Sequence of chain 1.A:
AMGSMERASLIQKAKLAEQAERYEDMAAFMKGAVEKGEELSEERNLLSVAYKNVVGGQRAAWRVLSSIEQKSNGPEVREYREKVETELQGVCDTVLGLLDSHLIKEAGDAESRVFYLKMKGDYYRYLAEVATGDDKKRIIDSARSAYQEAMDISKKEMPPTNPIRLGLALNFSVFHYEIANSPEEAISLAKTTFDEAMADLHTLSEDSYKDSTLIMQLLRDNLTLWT

Sequence of chain 1.B:
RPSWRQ

This small molecule binds to this protein.
Small molecule (SMILES): O=Cc1ccc(-n2ccnc2)cc1Br

Binding-site contacts:
Ligand atom C11 contacts residue TRP13 of chain 1.B at 4.0 Å (hydrophobic).
Ligand atom N07 contacts residue ILE173 of chain 1.A at 4.2 Å.
Ligand atom C05 contacts residue LYS127 of chain 1.A at 4.1 Å.
Ligand atom C05 contacts residue ILE224 of chain 1.A at 3.9 Å (hydrophobic).
Ligand atom C13 contacts residue PHE124 of chain 1.A at 4.3 Å (hydrophobic).
Ligand atom C05 contacts residue ILE173 of chain 1.A at 3.7 Å (hydrophobic).
Ligand atom C06 contacts residue ILE173 of chain 1.A at 3.6 Å (hydrophobic).
Ligand atom C13 contacts residue LYS127 of chain 1.A at 3.7 Å.
Ligand atom C03 contacts residue LYS127 of chain 1.A at 2.4 Å.
Ligand atom C08 contacts residue PRO172 of chain 1.A at 4.3 Å (hydrophobic).
Ligand atom N07 contacts residue TRP13 of chain 1.B at 3.9 Å.
Ligand atom BR1 contacts residue TRP13 of chain 1.B at 3.7 Å.
Ligand atom C04 contacts residue GLY176 of chain 1.A at 3.9 Å.
Ligand atom C02 contacts residue LYS127 of chain 1.A at 1.4 Å.
Ligand atom C06 contacts residue PRO172 of chain 1.A at 4.4 Å (hydrophobic).
Ligand atom C05 contacts residue PRO172 of chain 1.A at 3.2 Å (hydrophobic).
Ligand atom C08 contacts residue ILE173 of chain 1.A at 4.2 Å (hydrophobic).
Ligand atom C12 contacts residue TRP13 of chain 1.B at 3.4 Å (hydrophobic).
Ligand atom C04 contacts residue PRO172 of chain 1.A at 3.5 Å (hydrophobic).
Ligand atom C11 contacts residue PRO172 of chain 1.A at 3.8 Å (hydrophobic).
Ligand atom C12 contacts residue ASN47 of chain 1.A at 4.1 Å.
Ligand atom C05 contacts residue TRP13 of chain 1.B at 3.4 Å (hydrophobic).
Ligand atom C11 contacts residue ILE224 of chain 1.A at 4.0 Å (hydrophobic).
Ligand atom C04 contacts residue LYS127 of chain 1.A at 2.8 Å.
Ligand atom C02 contacts residue TRP13 of chain 1.B at 4.0 Å (hydrophobic).
Ligand atom BR1 contacts residue LYS127 of chain 1.A at 4.5 Å.
Ligand atom C10 contacts residue PRO172 of chain 1.A at 4.0 Å (hydrophobic).
Ligand atom C04 contacts residue ILE173 of chain 1.A at 3.8 Å (hydrophobic).
Ligand atom N09 contacts residue PRO172 of chain 1.A at 4.3 Å.
Ligand atom C13 contacts residue TRP13 of chain 1.B at 3.6 Å (hydrophobic).
Ligand atom BR1 contacts residue SER50 of chain 1.A at 3.2 Å.
Ligand atom N07 contacts residue PRO172 of chain 1.A at 4.0 Å.
Ligand atom C08 contacts residue ASN47 of chain 1.A at 4.4 Å.
Ligand atom C06 contacts residue TRP13 of chain 1.B at 3.4 Å (hydrophobic).
Ligand atom C03 contacts residue ILE173 of chain 1.A at 3.9 Å (hydrophobic).
Ligand atom C03 contacts residue TRP13 of chain 1.B at 3.6 Å (hydrophobic).
Ligand atom C13 contacts residue ILE173 of chain 1.A at 3.8 Å (hydrophobic).
Ligand atom C04 contacts residue TRP13 of chain 1.B at 3.6 Å (hydrophobic).
Ligand atom BR1 contacts residue PHE124 of chain 1.A at 3.6 Å.
Ligand atom C12 contacts residue ILE173 of chain 1.A at 3.6 Å (hydrophobic).